A protein and the small-molecule ligand that binds it are described below.
Small molecule (SMILES): O=C(O)[C@@](O)(COP(=O)(O)O)[C@H](O)[C@H](O)COP(=O)(O)O

Sequence of chain 1.C:
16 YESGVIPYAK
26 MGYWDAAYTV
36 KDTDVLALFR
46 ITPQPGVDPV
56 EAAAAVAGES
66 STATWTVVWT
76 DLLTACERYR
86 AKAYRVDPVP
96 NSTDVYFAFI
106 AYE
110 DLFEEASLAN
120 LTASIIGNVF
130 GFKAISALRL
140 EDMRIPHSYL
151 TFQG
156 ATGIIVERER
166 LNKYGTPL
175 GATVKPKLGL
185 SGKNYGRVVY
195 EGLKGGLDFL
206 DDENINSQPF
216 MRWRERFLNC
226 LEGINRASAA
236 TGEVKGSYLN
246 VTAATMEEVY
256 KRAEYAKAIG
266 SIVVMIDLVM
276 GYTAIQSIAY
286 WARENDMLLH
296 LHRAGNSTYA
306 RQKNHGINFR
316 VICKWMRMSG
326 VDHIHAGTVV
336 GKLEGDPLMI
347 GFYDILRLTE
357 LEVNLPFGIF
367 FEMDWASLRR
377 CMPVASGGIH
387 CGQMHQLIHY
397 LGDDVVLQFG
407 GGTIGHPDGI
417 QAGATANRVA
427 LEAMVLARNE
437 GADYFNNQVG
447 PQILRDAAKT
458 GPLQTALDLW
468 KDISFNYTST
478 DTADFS

Sequence of chain 2.G:
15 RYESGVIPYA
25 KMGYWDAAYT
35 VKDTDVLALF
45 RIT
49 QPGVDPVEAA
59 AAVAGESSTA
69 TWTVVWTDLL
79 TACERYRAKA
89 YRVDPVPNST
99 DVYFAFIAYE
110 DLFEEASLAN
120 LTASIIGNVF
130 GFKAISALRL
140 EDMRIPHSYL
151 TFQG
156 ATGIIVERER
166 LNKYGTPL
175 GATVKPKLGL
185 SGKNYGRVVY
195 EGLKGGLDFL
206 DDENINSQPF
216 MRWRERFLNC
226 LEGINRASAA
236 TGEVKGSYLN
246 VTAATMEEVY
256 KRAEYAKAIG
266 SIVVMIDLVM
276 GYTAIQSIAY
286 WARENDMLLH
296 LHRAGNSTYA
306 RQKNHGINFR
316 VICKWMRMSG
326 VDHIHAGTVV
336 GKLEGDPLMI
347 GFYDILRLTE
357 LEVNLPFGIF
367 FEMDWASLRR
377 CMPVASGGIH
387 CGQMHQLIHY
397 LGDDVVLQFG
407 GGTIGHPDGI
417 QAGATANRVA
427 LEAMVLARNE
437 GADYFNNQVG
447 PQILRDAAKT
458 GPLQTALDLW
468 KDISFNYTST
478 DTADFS

Binding-site contacts:
Ligand atom O6 contacts residue GLU208 of chain 2.G at 3.2 Å (salt-bridge).
Ligand atom O2P contacts residue THR69 of chain 1.C at 3.3 Å (h-bond).
Ligand atom O7 contacts residue GLU64 of chain 1.C at 3.4 Å (salt-bridge).
Ligand atom O2 contacts residue ASP207 of chain 2.G at 3.4 Å (salt-bridge).
Ligand atom O2P contacts residue GLY384 of chain 2.G at 2.9 Å (h-bond).
Ligand atom O2 contacts residue KCX205 of chain 2.G at 3.2 Å (h-bond).
Ligand atom O3 contacts residue HIS297 of chain 2.G at 3.0 Å (h-bond).
Ligand atom O2P contacts residue LYS337 of chain 2.G at 3.0 Å (salt-bridge).
Ligand atom C contacts residue MG1 of chain 2.CA at 2.9 Å.
Ligand atom O3 contacts residue GLU208 of chain 2.G at 2.9 Å (salt-bridge).
Ligand atom O2 contacts residue LYS179 of chain 2.G at 3.0 Å (salt-bridge).
Ligand atom O6 contacts residue MG1 of chain 2.CA at 2.2 Å.
Ligand atom O6 contacts residue ASN127 of chain 1.C at 2.9 Å (h-bond).
Ligand atom O4 contacts residue GLY383 of chain 2.G at 3.2 Å.
Ligand atom O6 contacts residue LYS181 of chain 2.G at 2.9 Å (salt-bridge).
Ligand atom O4P contacts residue HIS330 of chain 2.G at 2.7 Å (h-bond).
Ligand atom O3 contacts residue MG1 of chain 2.CA at 2.2 Å.
Ligand atom O4 contacts residue SER382 of chain 2.G at 3.0 Å (h-bond).
Ligand atom O5P contacts residue ARG298 of chain 2.G at 2.9 Å (salt-bridge).
Ligand atom O5 contacts residue LEU338 of chain 2.G at 3.3 Å.
Ligand atom O2 contacts residue THR177 of chain 2.G at 2.7 Å (h-bond).
Ligand atom O2P contacts residue GLY383 of chain 2.G at 3.4 Å.
Ligand atom O4P contacts residue SER382 of chain 2.G at 3.3 Å (h-bond).
Ligand atom O3P contacts residue THR69 of chain 1.C at 2.6 Å (h-bond).
Ligand atom C2 contacts residue MG1 of chain 2.CA at 2.9 Å.
Ligand atom O6P contacts residue ARG298 of chain 2.G at 2.9 Å (salt-bridge).
Ligand atom O6 contacts residue LYS179 of chain 2.G at 3.3 Å (salt-bridge).
Ligand atom O1P contacts residue GLY406 of chain 2.G at 2.8 Å (h-bond).
Ligand atom O2 contacts residue MG1 of chain 2.CA at 2.3 Å.
Ligand atom O6 contacts residue ASP207 of chain 2.G at 3.2 Å (salt-bridge).
Ligand atom O2P contacts residue TRP70 of chain 1.C at 3.3 Å.
Ligand atom O1 contacts residue LYS179 of chain 2.G at 3.2 Å (salt-bridge).
Ligand atom O3P contacts residue LYS179 of chain 2.G at 3.2 Å.
Ligand atom O3P contacts residue GLY407 of chain 2.G at 2.7 Å (h-bond).
Ligand atom O7 contacts residue LYS337 of chain 2.G at 2.7 Å (salt-bridge).
Ligand atom P1 contacts residue THR69 of chain 1.C at 3.4 Å.
Ligand atom O3 contacts residue KCX205 of chain 2.G at 2.5 Å (h-bond).
Ligand atom C3 contacts residue KCX205 of chain 2.G at 3.1 Å.
Ligand atom O3P contacts residue GLY406 of chain 2.G at 3.4 Å.
Ligand atom C3 contacts residue MG1 of chain 2.CA at 3.1 Å.